Sequence of chain 1.A:
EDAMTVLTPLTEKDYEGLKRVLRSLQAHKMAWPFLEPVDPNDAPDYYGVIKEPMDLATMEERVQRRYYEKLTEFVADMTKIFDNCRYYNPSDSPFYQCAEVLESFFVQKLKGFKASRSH

A protein and the small-molecule ligand that binds it are described below.
Small molecule (SMILES): Cn1ncc(Nc2ccc3c(c2)CNCC3)c(Cl)c1=O

Binding-site contacts:
Ligand atom C05 contacts residue PHE107 of chain 1.A at 3.8 Å (hydrophobic).
Ligand atom C02 contacts residue PHE107 of chain 1.A at 4.1 Å (hydrophobic).
Ligand atom N19 contacts residue VAL50 of chain 1.A at 4.2 Å.
Ligand atom N18 contacts residue VAL50 of chain 1.A at 4.0 Å.
Ligand atom C15 contacts residue TRP44 of chain 1.A at 4.0 Å (hydrophobic).
Ligand atom N18 contacts residue PHE107 of chain 1.A at 3.8 Å.
Ligand atom C20 contacts residue TYR58 of chain 1.A at 4.2 Å (hydrophobic).
Ligand atom C20 contacts residue ASN101 of chain 1.A at 3.4 Å.
Ligand atom O01 contacts residue ASN101 of chain 1.A at 2.8 Å (h-bond).
Ligand atom C20 contacts residue ALA55 of chain 1.A at 3.7 Å (hydrophobic).
Ligand atom C17 contacts residue VAL50 of chain 1.A at 4.1 Å (hydrophobic).
Ligand atom C02 contacts residue ASN101 of chain 1.A at 3.9 Å.
Ligand atom C20 contacts residue TYR100 of chain 1.A at 3.5 Å (hydrophobic).
Ligand atom C10 contacts residue PRO49 of chain 1.A at 3.3 Å (hydrophobic).
Ligand atom C16 contacts residue TRP44 of chain 1.A at 3.8 Å (hydrophobic).
Ligand atom N06 contacts residue PRO45 of chain 1.A at 2.9 Å (h-bond).
Ligand atom C17 contacts residue PHE107 of chain 1.A at 3.7 Å (hydrophobic).
Ligand atom CL04 contacts residue VAL50 of chain 1.A at 3.9 Å.
Ligand atom C05 contacts residue PRO45 of chain 1.A at 4.0 Å (hydrophobic).
Ligand atom C08 contacts residue PRO49 of chain 1.A at 4.2 Å (hydrophobic).
Ligand atom C08 contacts residue GLU48 of chain 1.A at 4.1 Å.
Ligand atom CL04 contacts residue PRO45 of chain 1.A at 3.4 Å.
Ligand atom C16 contacts residue PHE107 of chain 1.A at 4.1 Å (hydrophobic).
Ligand atom C07 contacts residue PRO45 of chain 1.A at 3.3 Å (hydrophobic).
Ligand atom C03 contacts residue PHE107 of chain 1.A at 4.0 Å (hydrophobic).
Ligand atom N11 contacts residue GLU48 of chain 1.A at 4.0 Å.
Ligand atom N06 contacts residue PHE107 of chain 1.A at 4.1 Å.
Ligand atom C03 contacts residue PRO45 of chain 1.A at 4.2 Å (hydrophobic).
Ligand atom C03 contacts residue VAL50 of chain 1.A at 3.5 Å (hydrophobic).
Ligand atom C09 contacts residue PRO49 of chain 1.A at 4.2 Å (hydrophobic).
Ligand atom N19 contacts residue PHE107 of chain 1.A at 3.9 Å.
Ligand atom O01 contacts residue TYR58 of chain 1.A at 3.9 Å.
Ligand atom CL04 contacts residue PHE46 of chain 1.A at 3.6 Å.
Ligand atom C16 contacts residue PRO45 of chain 1.A at 4.1 Å (hydrophobic).
Ligand atom C02 contacts residue VAL50 of chain 1.A at 3.8 Å (hydrophobic).
Ligand atom N19 contacts residue ASN101 of chain 1.A at 4.2 Å.
Ligand atom C08 contacts residue PRO45 of chain 1.A at 3.4 Å (hydrophobic).
Ligand atom C05 contacts residue VAL50 of chain 1.A at 3.8 Å (hydrophobic).
Ligand atom C10 contacts residue GLU48 of chain 1.A at 3.9 Å.
Ligand atom N18 contacts residue ALA55 of chain 1.A at 4.2 Å.